The small molecule below binds the protein below.
Small molecule (SMILES): CC(=O)N[C@@H]1[C@@H](O)[C@H](O)[C@@H](CO)O[C@H]1O

Binding-site contacts:
Ligand atom N2 contacts residue ALA9 of chain 1.A at 3.4 Å (h-bond).
Ligand atom C1 contacts residue ARG10 of chain 1.A at 4.3 Å.
Ligand atom C4 contacts residue ARG10 of chain 1.A at 4.2 Å.
Ligand atom C1 contacts residue ASN31 of chain 1.A at 1.4 Å.
Ligand atom C4 contacts residue ASN31 of chain 1.A at 4.2 Å.
Ligand atom C3 contacts residue ARG10 of chain 1.A at 3.7 Å.
Ligand atom C3 contacts residue ALA9 of chain 1.A at 4.0 Å (hydrophobic).
Ligand atom C2 contacts residue ALA9 of chain 1.A at 4.3 Å (hydrophobic).
Ligand atom C8 contacts residue THR33 of chain 1.A at 3.5 Å.
Ligand atom O5 contacts residue ASN31 of chain 1.A at 2.3 Å (h-bond).
Ligand atom N2 contacts residue ASN31 of chain 1.A at 3.0 Å (h-bond).
Ligand atom O4 contacts residue ARG10 of chain 1.A at 4.1 Å.
Ligand atom O7 contacts residue ASN31 of chain 1.A at 3.8 Å.
Ligand atom C2 contacts residue ARG10 of chain 1.A at 4.3 Å.
Ligand atom C2 contacts residue ASN31 of chain 1.A at 2.5 Å.
Ligand atom O3 contacts residue ALA9 of chain 1.A at 4.0 Å.
Ligand atom C3 contacts residue ASN31 of chain 1.A at 3.8 Å.
Ligand atom C5 contacts residue ASN31 of chain 1.A at 3.5 Å.
Ligand atom O4 contacts residue GLY11 of chain 1.A at 3.9 Å.
Ligand atom C8 contacts residue ASN31 of chain 1.A at 3.7 Å.
Ligand atom C7 contacts residue ALA9 of chain 1.A at 4.0 Å (hydrophobic).
Ligand atom C8 contacts residue GLY8 of chain 1.A at 3.7 Å.
Ligand atom C7 contacts residue ASN31 of chain 1.A at 3.5 Å.
Ligand atom N2 contacts residue ARG10 of chain 1.A at 4.4 Å.
Ligand atom C8 contacts residue ALA9 of chain 1.A at 4.0 Å (hydrophobic).
Ligand atom C3 contacts residue GLY11 of chain 1.A at 4.4 Å.
Ligand atom C5 contacts residue ARG10 of chain 1.A at 4.1 Å.

Sequence of chain 1.A:
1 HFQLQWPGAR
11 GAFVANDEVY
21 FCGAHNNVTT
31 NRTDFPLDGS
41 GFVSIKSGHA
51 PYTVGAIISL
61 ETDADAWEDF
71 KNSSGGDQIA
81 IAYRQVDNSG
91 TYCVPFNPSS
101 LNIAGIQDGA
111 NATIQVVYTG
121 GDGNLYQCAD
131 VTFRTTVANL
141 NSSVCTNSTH